Sequence of chain 1.A:
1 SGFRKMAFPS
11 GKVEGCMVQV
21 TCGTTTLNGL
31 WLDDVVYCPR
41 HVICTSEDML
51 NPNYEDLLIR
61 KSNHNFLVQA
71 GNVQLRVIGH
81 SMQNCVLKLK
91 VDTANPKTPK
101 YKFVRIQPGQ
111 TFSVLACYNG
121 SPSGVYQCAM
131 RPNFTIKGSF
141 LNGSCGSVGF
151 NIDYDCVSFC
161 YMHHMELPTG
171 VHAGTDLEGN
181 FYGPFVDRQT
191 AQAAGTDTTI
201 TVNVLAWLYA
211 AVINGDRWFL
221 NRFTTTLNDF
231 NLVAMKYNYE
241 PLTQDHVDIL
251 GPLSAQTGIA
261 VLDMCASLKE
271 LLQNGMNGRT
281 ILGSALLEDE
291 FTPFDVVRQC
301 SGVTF

This protein binds this small molecule.
Small molecule (SMILES): COc1ccc(N(Cc2cc(Cl)cs2)C(=O)Cc2cncc3ccccc23)cc1

Sequence of chain 1.C:
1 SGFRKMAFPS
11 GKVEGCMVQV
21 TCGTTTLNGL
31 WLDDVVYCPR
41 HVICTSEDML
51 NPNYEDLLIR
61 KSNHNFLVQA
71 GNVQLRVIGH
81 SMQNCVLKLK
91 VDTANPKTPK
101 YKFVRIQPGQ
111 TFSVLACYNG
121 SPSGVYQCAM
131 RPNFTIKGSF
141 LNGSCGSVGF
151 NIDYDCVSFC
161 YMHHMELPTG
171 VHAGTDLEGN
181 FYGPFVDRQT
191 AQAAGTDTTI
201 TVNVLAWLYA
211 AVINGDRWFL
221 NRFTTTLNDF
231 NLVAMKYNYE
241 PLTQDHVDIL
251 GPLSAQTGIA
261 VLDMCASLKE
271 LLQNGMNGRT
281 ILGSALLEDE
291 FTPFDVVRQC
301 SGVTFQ

Binding-site contacts:
Ligand atom C12 contacts residue MET49 of chain 1.C at 3.7 Å (hydrophobic).
Ligand atom C21 contacts residue THR45 of chain 1.C at 3.9 Å.
Ligand atom C11 contacts residue MET165 of chain 1.C at 3.9 Å (hydrophobic).
Ligand atom C09 contacts residue MET165 of chain 1.C at 3.4 Å (hydrophobic).
Ligand atom C21 contacts residue MET49 of chain 1.C at 3.7 Å (hydrophobic).
Ligand atom C09 contacts residue HIS164 of chain 1.C at 3.8 Å.
Ligand atom C11 contacts residue GLU166 of chain 1.C at 3.7 Å.
Ligand atom C02 contacts residue ASN142 of chain 1.C at 3.7 Å.
Ligand atom C18 contacts residue ASP187 of chain 1.C at 3.9 Å.
Ligand atom C23 contacts residue GLN189 of chain 1.C at 3.5 Å.
Ligand atom C11 contacts residue CYS145 of chain 1.C at 3.7 Å (hydrophobic).
Ligand atom CL01 contacts residue MET165 of chain 1.C at 3.8 Å.
Ligand atom C12 contacts residue VAL186 of chain 1.C at 3.5 Å (hydrophobic).
Ligand atom CL01 contacts residue HIS41 of chain 1.C at 3.5 Å.
Ligand atom C01 contacts residue ASN142 of chain 1.C at 3.8 Å.
Ligand atom C07 contacts residue SER46 of chain 1.C at 3.8 Å.
Ligand atom S01 contacts residue GLN189 of chain 1.C at 3.5 Å (h-bond).
Ligand atom C03 contacts residue GLU166 of chain 1.C at 3.4 Å.
Ligand atom C04 contacts residue ASN142 of chain 1.C at 3.6 Å.
Ligand atom C12 contacts residue ASP187 of chain 1.C at 3.6 Å.
Ligand atom CL01 contacts residue HIS164 of chain 1.C at 3.8 Å.
Ligand atom O01 contacts residue MET165 of chain 1.C at 3.3 Å.
Ligand atom C11 contacts residue HIS163 of chain 1.C at 3.4 Å.
Ligand atom N01 contacts residue HIS163 of chain 1.C at 2.8 Å (h-bond).
Ligand atom C18 contacts residue MET165 of chain 1.C at 3.6 Å (hydrophobic).
Ligand atom S01 contacts residue ARG188 of chain 1.C at 3.6 Å (salt-bridge).
Ligand atom CL01 contacts residue ASP187 of chain 1.C at 3.2 Å.
Ligand atom C18 contacts residue MET49 of chain 1.C at 3.7 Å (hydrophobic).
Ligand atom N01 contacts residue SER144 of chain 1.C at 3.6 Å.
Ligand atom C03 contacts residue LEU141 of chain 1.C at 3.8 Å (hydrophobic).
Ligand atom C10 contacts residue PHE140 of chain 1.C at 3.5 Å (hydrophobic).
Ligand atom C10 contacts residue GLU166 of chain 1.C at 3.5 Å.
Ligand atom C12 contacts residue MET165 of chain 1.C at 3.8 Å (hydrophobic).
Ligand atom C12 contacts residue ARG188 of chain 1.C at 3.5 Å.
Ligand atom C13 contacts residue GLU166 of chain 1.C at 3.7 Å.
Ligand atom O01 contacts residue GLU166 of chain 1.C at 2.8 Å (salt-bridge).
Ligand atom C03 contacts residue ASN142 of chain 1.C at 3.5 Å.
Ligand atom C13 contacts residue ASN142 of chain 1.C at 3.9 Å.
Ligand atom C21 contacts residue CYS44 of chain 1.C at 3.2 Å (hydrophobic).
Ligand atom C03 contacts residue PHE140 of chain 1.C at 3.9 Å (hydrophobic).